Sequence of chain 22.F:
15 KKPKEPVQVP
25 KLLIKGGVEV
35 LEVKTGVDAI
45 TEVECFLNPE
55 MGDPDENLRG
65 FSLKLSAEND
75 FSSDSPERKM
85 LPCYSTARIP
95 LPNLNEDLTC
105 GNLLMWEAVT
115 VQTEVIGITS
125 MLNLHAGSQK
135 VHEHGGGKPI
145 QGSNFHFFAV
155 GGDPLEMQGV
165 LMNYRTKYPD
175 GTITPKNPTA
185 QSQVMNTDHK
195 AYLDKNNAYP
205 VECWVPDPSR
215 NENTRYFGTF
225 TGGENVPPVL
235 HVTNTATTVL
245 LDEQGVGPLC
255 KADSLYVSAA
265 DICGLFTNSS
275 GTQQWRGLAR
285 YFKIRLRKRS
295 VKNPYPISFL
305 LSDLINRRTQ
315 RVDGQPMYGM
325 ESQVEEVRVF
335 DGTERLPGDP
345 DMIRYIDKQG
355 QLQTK

Sequence of chain 24.F:
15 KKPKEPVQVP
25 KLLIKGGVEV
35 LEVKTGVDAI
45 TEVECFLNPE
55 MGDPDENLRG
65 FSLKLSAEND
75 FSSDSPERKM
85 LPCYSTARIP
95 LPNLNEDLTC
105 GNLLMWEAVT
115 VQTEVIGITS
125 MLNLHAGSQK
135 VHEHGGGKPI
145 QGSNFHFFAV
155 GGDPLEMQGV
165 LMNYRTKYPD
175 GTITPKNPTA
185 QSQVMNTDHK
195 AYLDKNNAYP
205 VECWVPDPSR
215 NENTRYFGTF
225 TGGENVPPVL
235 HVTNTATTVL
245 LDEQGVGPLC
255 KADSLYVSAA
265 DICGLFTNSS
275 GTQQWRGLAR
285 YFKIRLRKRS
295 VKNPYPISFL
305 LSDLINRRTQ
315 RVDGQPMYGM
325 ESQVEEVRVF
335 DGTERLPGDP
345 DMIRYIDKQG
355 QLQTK

Binding-site contacts:
Ligand atom O9 contacts residue LEU67 of chain 23.F at 2.3 Å.
Ligand atom C8 contacts residue LYS68 of chain 23.F at 3.5 Å.
Ligand atom O1B contacts residue LYS68 of chain 23.F at 3.0 Å (salt-bridge).
Ligand atom C9 contacts residue LYS68 of chain 23.F at 3.6 Å.
Ligand atom O4 contacts residue ASP74 of chain 22.F at 4.0 Å.
Ligand atom C9 contacts residue GLN278 of chain 23.F at 3.3 Å.
Ligand atom C6 contacts residue LYS68 of chain 23.F at 4.0 Å.
Ligand atom O1A contacts residue THR276 of chain 23.F at 3.3 Å (h-bond).
Ligand atom C7 contacts residue GLN278 of chain 23.F at 3.9 Å.
Ligand atom C11 contacts residue ASN272 of chain 23.F at 3.6 Å.
Ligand atom O1B contacts residue ASN272 of chain 23.F at 3.4 Å (h-bond).
Ligand atom O8 contacts residue LYS68 of chain 23.F at 3.1 Å.
Ligand atom C10 contacts residue GLN278 of chain 23.F at 4.1 Å.
Ligand atom C11 contacts residue PHE65 of chain 23.F at 4.0 Å (hydrophobic).
Ligand atom O1B contacts residue THR276 of chain 23.F at 2.4 Å (h-bond).
Ligand atom C1 contacts residue ASN272 of chain 23.F at 3.9 Å.
Ligand atom O9 contacts residue LYS68 of chain 23.F at 2.5 Å (salt-bridge).
Ligand atom N5 contacts residue GLN278 of chain 23.F at 3.9 Å.
Ligand atom C11 contacts residue HIS138 of chain 24.F at 3.1 Å.
Ligand atom C11 contacts residue GLN278 of chain 23.F at 3.5 Å.
Ligand atom O10 contacts residue PHE75 of chain 22.F at 3.9 Å.
Ligand atom O10 contacts residue LEU62 of chain 23.F at 3.2 Å.
Ligand atom N5 contacts residue ASN272 of chain 23.F at 3.2 Å (h-bond).
Ligand atom O7 contacts residue LEU62 of chain 23.F at 3.9 Å.
Ligand atom O1A contacts residue SER274 of chain 23.F at 3.8 Å.
Ligand atom O8 contacts residue THR276 of chain 23.F at 3.9 Å.
Ligand atom O8 contacts residue GLN278 of chain 23.F at 3.5 Å (h-bond).
Ligand atom O8 contacts residue ASN272 of chain 23.F at 3.3 Å (h-bond).
Ligand atom O1A contacts residue ASN272 of chain 23.F at 4.1 Å.
Ligand atom C11 contacts residue LEU62 of chain 23.F at 3.9 Å (hydrophobic).
Ligand atom C11 contacts residue PHE270 of chain 23.F at 3.9 Å (hydrophobic).
Ligand atom C9 contacts residue LEU67 of chain 23.F at 3.4 Å (hydrophobic).
Ligand atom C1 contacts residue THR276 of chain 23.F at 3.1 Å.
Ligand atom C8 contacts residue GLN278 of chain 23.F at 3.7 Å.
Ligand atom C6 contacts residue ASN272 of chain 23.F at 3.6 Å.
Ligand atom C10 contacts residue ASN272 of chain 23.F at 3.9 Å.
Ligand atom O9 contacts residue GLN278 of chain 23.F at 4.1 Å.
Ligand atom C10 contacts residue LEU62 of chain 23.F at 3.6 Å (hydrophobic).
Ligand atom C11 contacts residue THR276 of chain 23.F at 3.2 Å.
Ligand atom C11 contacts residue PHE75 of chain 22.F at 3.5 Å (hydrophobic).

The protein below binds the small molecule below.
Small molecule (SMILES): CC(=O)N[C@H]1[C@H]([C@H](O)[C@H](O)CO)O[C@@](O[C@H](CO)[C@@H](O)[C@@H]2O[C@@H](C(=O)O)C[C@H](O)[C@H]2NC(C)=O)(C(=O)O)C[C@@H]1O

Sequence of chain 23.F:
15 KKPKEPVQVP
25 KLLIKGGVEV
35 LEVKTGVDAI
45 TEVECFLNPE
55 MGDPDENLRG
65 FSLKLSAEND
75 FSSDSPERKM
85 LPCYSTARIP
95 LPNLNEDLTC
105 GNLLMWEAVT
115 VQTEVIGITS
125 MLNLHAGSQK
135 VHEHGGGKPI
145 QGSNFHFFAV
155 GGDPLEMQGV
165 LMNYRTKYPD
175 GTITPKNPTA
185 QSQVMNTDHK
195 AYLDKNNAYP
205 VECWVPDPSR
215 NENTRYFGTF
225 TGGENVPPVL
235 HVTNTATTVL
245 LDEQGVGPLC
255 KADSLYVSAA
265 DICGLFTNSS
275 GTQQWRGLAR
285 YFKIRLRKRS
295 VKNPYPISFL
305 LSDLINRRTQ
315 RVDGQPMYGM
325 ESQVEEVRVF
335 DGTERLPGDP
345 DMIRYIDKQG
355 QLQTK